Sequence of chain 5.A:
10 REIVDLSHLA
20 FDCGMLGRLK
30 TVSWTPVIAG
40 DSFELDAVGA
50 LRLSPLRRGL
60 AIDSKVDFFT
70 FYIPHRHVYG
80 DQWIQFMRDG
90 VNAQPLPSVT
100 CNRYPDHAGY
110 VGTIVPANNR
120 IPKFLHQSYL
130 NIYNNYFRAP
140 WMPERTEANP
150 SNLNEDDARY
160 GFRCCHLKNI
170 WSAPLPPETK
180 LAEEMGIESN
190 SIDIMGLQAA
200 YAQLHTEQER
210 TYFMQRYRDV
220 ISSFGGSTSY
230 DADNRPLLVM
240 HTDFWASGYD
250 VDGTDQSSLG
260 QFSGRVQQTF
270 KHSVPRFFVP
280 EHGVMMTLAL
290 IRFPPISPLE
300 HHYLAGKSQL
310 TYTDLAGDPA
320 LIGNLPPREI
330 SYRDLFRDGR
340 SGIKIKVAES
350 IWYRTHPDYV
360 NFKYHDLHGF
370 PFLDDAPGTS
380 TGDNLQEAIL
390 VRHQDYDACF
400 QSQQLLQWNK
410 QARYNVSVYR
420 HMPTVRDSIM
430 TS

Sequence of chain 1.A:
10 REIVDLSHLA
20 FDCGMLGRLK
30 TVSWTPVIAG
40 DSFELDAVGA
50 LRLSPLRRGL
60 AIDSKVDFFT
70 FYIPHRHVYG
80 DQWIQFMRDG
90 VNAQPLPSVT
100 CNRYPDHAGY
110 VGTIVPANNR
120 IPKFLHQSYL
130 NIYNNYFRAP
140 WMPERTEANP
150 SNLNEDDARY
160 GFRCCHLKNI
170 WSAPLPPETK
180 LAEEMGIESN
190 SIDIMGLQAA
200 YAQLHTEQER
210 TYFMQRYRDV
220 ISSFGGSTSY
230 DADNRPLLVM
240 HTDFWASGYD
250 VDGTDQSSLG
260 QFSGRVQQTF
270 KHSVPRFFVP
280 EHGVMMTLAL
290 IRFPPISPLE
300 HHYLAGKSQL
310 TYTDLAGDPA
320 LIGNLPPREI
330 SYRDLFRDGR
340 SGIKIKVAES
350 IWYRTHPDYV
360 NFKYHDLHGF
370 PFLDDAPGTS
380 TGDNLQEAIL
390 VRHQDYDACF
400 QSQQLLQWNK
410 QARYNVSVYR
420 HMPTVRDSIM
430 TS

Binding-site contacts:
Ligand atom C6 contacts residue GLU208 of chain 5.A at 2.6 Å.
Ligand atom C4' contacts residue DC1 of chain 5.H at 2.8 Å.
Ligand atom O4' contacts residue PHE212 of chain 5.A at 3.4 Å.
Ligand atom O3' contacts residue ARG425 of chain 1.A at 3.8 Å.
Ligand atom C2 contacts residue GLU208 of chain 5.A at 1.6 Å.
Ligand atom N3 contacts residue PHE212 of chain 5.A at 2.9 Å.
Ligand atom C5' contacts residue TYR31 of chain 5.C at 2.9 Å (hydrophobic).
Ligand atom OP1 contacts residue GLY34 of chain 5.C at 3.8 Å.
Ligand atom O3' contacts residue DC1 of chain 5.E at 3.3 Å.
Ligand atom C5' contacts residue ARG28 of chain 5.C at 3.1 Å.
Ligand atom C5 contacts residue GLU208 of chain 5.A at 3.4 Å.
Ligand atom O5' contacts residue DC1 of chain 5.H at 2.6 Å.
Ligand atom C2 contacts residue ARG425 of chain 1.A at 3.1 Å.
Ligand atom C1' contacts residue ALA27 of chain 5.C at 3.8 Å (hydrophobic).
Ligand atom OP2 contacts residue ASP426 of chain 1.A at 2.8 Å (salt-bridge).
Ligand atom O5' contacts residue TYR31 of chain 5.C at 3.4 Å (h-bond).
Ligand atom OP2 contacts residue DC1 of chain 5.H at 2.0 Å.
Ligand atom C4 contacts residue GLU208 of chain 5.A at 3.4 Å.
Ligand atom C3' contacts residue DC1 of chain 5.E at 2.9 Å.
Ligand atom N3 contacts residue ARG425 of chain 1.A at 3.1 Å (salt-bridge).
Ligand atom O5' contacts residue ARG28 of chain 5.C at 3.4 Å.
Ligand atom O5' contacts residue ARG425 of chain 1.A at 2.8 Å.
Ligand atom O4' contacts residue ARG425 of chain 1.A at 3.7 Å.
Ligand atom C2' contacts residue DC1 of chain 5.E at 2.2 Å.
Ligand atom OP1 contacts residue ARG28 of chain 5.C at 3.2 Å (salt-bridge).
Ligand atom N1 contacts residue GLU208 of chain 5.A at 1.5 Å (salt-bridge).
Ligand atom P contacts residue ARG425 of chain 1.A at 3.5 Å.
Ligand atom C2 contacts residue PHE212 of chain 5.A at 3.8 Å (hydrophobic).
Ligand atom O3' contacts residue THR423 of chain 1.A at 3.8 Å.
Ligand atom C1' contacts residue DC1 of chain 5.E at 3.6 Å.
Ligand atom N6 contacts residue GLU208 of chain 5.A at 3.4 Å (salt-bridge).
Ligand atom N1 contacts residue ARG425 of chain 1.A at 3.6 Å (salt-bridge).
Ligand atom N3 contacts residue GLU208 of chain 5.A at 2.7 Å (salt-bridge).
Ligand atom O3' contacts residue ARG28 of chain 5.C at 3.5 Å (salt-bridge).
Ligand atom OP2 contacts residue THR423 of chain 1.A at 2.9 Å.
Ligand atom P contacts residue DC1 of chain 5.H at 2.5 Å.
Ligand atom C5' contacts residue DC1 of chain 5.H at 2.3 Å.
Ligand atom OP2 contacts residue ARG425 of chain 1.A at 3.8 Å.
Ligand atom C4 contacts residue ARG425 of chain 1.A at 3.6 Å.
Ligand atom C1' contacts residue PHE212 of chain 5.A at 3.5 Å (hydrophobic).

This small molecule binds to this protein.
Small molecule (SMILES): Nc1ncnc2c1N1CN2[C@H]2C[C@]3(OP3(O)(O)OC[C@H]3OCC[C@@H]3O[P](=O)(O)OC[C@H]3O[C@@H]1C[C@@H]3O)[C@@H](CO[P](=O)(O)O[C@H]1CCO[C@@H]1COP(=O)=O)O2

Sequence of chain 5.C:
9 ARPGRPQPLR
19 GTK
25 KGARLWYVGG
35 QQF